Binding-site contacts:
Ligand atom O6 contacts residue SER479 of chain 1.B at 3.2 Å (h-bond).
Ligand atom C2 contacts residue ASP526 of chain 1.B at 3.6 Å.
Ligand atom C6 contacts residue SER479 of chain 1.B at 3.8 Å.
Ligand atom O5 contacts residue SER479 of chain 1.B at 3.3 Å (h-bond).
Ligand atom O7 contacts residue SER468 of chain 1.B at 3.5 Å.
Ligand atom C1 contacts residue SER479 of chain 1.B at 4.2 Å.
Ligand atom C2 contacts residue ASN501 of chain 1.B at 2.5 Å.
Ligand atom C7 contacts residue CYS469 of chain 1.B at 4.0 Å (hydrophobic).
Ligand atom N2 contacts residue ASN501 of chain 1.B at 3.0 Å (h-bond).
Ligand atom O5 contacts residue ASP477 of chain 1.B at 4.2 Å.
Ligand atom C8 contacts residue ASP526 of chain 1.B at 3.8 Å.
Ligand atom C1 contacts residue ASP526 of chain 1.B at 3.6 Å.
Ligand atom O6 contacts residue LYS480 of chain 1.B at 3.9 Å.
Ligand atom C3 contacts residue ASN501 of chain 1.B at 3.8 Å.
Ligand atom C5 contacts residue SER503 of chain 1.B at 4.2 Å.
Ligand atom C5 contacts residue ASN501 of chain 1.B at 3.6 Å.
Ligand atom C8 contacts residue TYR524 of chain 1.B at 3.4 Å (hydrophobic).
Ligand atom O7 contacts residue CYS469 of chain 1.B at 3.3 Å (h-bond).
Ligand atom C1 contacts residue SER503 of chain 1.B at 4.2 Å.
Ligand atom C8 contacts residue SER468 of chain 1.B at 4.1 Å.
Ligand atom O7 contacts residue ASN501 of chain 1.B at 3.9 Å.
Ligand atom O5 contacts residue SER503 of chain 1.B at 4.3 Å.
Ligand atom C5 contacts residue SER479 of chain 1.B at 4.1 Å.
Ligand atom C7 contacts residue ASP526 of chain 1.B at 3.7 Å.
Ligand atom C4 contacts residue ASN501 of chain 1.B at 4.2 Å.
Ligand atom C6 contacts residue SER503 of chain 1.B at 4.4 Å.
Ligand atom O5 contacts residue ASN501 of chain 1.B at 2.4 Å (h-bond).
Ligand atom C1 contacts residue ASN501 of chain 1.B at 1.4 Å.
Ligand atom N2 contacts residue ASP526 of chain 1.B at 2.8 Å (salt-bridge).
Ligand atom C7 contacts residue SER468 of chain 1.B at 4.1 Å.
Ligand atom O6 contacts residue SER407 of chain 1.B at 4.3 Å.
Ligand atom C3 contacts residue ASP526 of chain 1.B at 4.0 Å.
Ligand atom C7 contacts residue ASN501 of chain 1.B at 3.7 Å.
Ligand atom C6 contacts residue LYS480 of chain 1.B at 4.0 Å.
Ligand atom C8 contacts residue CYS469 of chain 1.B at 3.7 Å (hydrophobic).

The small molecule below binds the protein below.
Small molecule (SMILES): CC(=O)N[C@@H]1[C@@H](O)[C@H](O)[C@@H](CO)O[C@H]1O

Sequence of chain 1.B:
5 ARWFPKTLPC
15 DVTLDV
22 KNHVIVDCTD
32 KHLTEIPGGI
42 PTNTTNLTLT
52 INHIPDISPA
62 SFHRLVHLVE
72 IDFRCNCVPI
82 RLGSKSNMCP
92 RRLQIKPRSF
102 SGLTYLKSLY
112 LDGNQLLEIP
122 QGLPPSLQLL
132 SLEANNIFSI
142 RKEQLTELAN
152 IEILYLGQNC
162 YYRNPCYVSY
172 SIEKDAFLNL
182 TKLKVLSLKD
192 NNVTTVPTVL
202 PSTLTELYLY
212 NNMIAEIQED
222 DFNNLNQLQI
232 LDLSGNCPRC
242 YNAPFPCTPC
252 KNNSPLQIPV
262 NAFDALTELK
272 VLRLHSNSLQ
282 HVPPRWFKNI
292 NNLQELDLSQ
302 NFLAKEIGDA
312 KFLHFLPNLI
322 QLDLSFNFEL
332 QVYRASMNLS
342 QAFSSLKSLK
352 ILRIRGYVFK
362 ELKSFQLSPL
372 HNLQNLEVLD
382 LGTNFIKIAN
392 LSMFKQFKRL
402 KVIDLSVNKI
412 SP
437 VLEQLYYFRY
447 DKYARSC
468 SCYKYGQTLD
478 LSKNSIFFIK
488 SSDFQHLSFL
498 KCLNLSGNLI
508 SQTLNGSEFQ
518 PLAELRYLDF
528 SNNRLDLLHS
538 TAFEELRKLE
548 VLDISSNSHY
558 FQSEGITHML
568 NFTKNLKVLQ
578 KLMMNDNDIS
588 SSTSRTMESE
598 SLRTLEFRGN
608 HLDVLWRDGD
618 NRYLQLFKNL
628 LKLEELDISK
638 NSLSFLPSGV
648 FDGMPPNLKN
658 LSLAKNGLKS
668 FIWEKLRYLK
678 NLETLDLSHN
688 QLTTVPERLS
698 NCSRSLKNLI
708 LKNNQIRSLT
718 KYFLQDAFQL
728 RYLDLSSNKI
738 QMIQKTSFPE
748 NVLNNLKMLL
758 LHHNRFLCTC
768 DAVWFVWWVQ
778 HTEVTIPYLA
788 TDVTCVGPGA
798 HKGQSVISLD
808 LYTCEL